Sequence of chain 1.I:
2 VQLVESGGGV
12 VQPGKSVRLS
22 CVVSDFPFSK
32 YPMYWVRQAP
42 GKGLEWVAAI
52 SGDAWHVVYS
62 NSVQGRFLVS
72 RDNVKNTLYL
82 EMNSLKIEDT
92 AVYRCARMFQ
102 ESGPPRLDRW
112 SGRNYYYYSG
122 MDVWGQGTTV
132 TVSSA

Sequence of chain 1.J:
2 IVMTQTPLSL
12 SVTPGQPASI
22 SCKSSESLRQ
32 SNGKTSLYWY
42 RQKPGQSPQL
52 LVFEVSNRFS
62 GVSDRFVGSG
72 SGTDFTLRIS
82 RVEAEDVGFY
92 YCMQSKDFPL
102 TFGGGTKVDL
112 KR

Sequence of chain 1.E:
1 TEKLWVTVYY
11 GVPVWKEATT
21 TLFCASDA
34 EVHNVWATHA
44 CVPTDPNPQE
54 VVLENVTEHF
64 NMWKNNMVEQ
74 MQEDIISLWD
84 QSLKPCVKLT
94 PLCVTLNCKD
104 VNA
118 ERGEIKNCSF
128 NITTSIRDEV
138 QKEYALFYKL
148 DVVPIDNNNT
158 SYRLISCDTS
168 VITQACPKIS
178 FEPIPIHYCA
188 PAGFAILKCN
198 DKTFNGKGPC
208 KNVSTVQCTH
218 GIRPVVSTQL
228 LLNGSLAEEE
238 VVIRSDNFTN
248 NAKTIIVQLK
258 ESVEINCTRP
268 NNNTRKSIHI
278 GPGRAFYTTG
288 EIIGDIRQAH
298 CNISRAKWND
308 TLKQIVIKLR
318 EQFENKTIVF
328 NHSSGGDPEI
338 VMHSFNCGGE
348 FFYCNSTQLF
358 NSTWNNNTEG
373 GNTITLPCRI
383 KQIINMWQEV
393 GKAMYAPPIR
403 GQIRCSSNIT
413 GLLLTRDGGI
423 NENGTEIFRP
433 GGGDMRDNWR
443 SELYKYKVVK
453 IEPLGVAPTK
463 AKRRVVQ

Binding-site contacts:
Ligand atom C6 contacts residue ASN62 of chain 1.I at 4.2 Å.
Ligand atom O5 contacts residue ASN410 of chain 1.E at 2.0 Å (h-bond).
Ligand atom C1 contacts residue MAN4 of chain 1.XA at 4.2 Å.
Ligand atom O3 contacts residue MAN6 of chain 1.XA at 4.5 Å.
Ligand atom C7 contacts residue ASN410 of chain 1.E at 3.8 Å.
Ligand atom O6 contacts residue GLU261 of chain 1.E at 4.2 Å.
Ligand atom C6 contacts residue ASN410 of chain 1.E at 4.3 Å.
Ligand atom C1 contacts residue ASN410 of chain 1.E at 1.5 Å.
Ligand atom O5 contacts residue BMA3 of chain 1.XA at 4.4 Å.
Ligand atom N2 contacts residue ASN410 of chain 1.E at 2.5 Å (h-bond).
Ligand atom O5 contacts residue SER259 of chain 1.E at 3.7 Å.
Ligand atom O6 contacts residue ASN62 of chain 1.I at 4.3 Å.
Ligand atom C5 contacts residue ASN410 of chain 1.E at 3.4 Å.
Ligand atom C5 contacts residue ILE2 of chain 1.J at 4.1 Å (hydrophobic).
Ligand atom C1 contacts residue BMA3 of chain 1.XA at 4.1 Å.
Ligand atom O3 contacts residue ASN410 of chain 1.E at 4.3 Å.
Ligand atom C3 contacts residue ASN410 of chain 1.E at 3.5 Å.
Ligand atom O3 contacts residue MAN4 of chain 1.XA at 3.9 Å.
Ligand atom O2 contacts residue BMA3 of chain 1.XA at 2.5 Å.
Ligand atom O6 contacts residue SER259 of chain 1.E at 4.2 Å.
Ligand atom O4 contacts residue PHE99 of chain 1.J at 4.2 Å.
Ligand atom C6 contacts residue ILE2 of chain 1.J at 4.1 Å (hydrophobic).
Ligand atom C6 contacts residue SER259 of chain 1.E at 4.4 Å.
Ligand atom O6 contacts residue GLU27 of chain 1.J at 4.3 Å.
Ligand atom O6 contacts residue MAN4 of chain 1.XA at 4.3 Å.
Ligand atom O2 contacts residue MAN4 of chain 1.XA at 4.2 Å.
Ligand atom C2 contacts residue ASN410 of chain 1.E at 2.0 Å.
Ligand atom O5 contacts residue MAN4 of chain 1.XA at 3.9 Å.
Ligand atom C2 contacts residue BMA3 of chain 1.XA at 3.9 Å.
Ligand atom C4 contacts residue ASN410 of chain 1.E at 3.8 Å.
Ligand atom O7 contacts residue ASN410 of chain 1.E at 4.5 Å.
Ligand atom O3 contacts residue BMA3 of chain 1.XA at 4.3 Å.

This protein binds this small molecule.
Small molecule (SMILES): CC(=O)N[C@H]1[C@H](O[C@H]2[C@H](O)[C@@H](NC(C)=O)CO[C@@H]2CO)O[C@H](CO)[C@@H](O[C@@H]2O[C@H](CO[C@H]3O[C@H](CO[C@H]4O[C@H](CO)[C@@H](O)[C@H](O)[C@@H]4O)[C@@H](O)[C@H](O[C@H]4O[C@H](CO)[C@@H](O)[C@H](O)[C@@H]4O)[C@@H]3O)[C@@H](O)[C@H](O[C@H]3O[C@H](CO)[C@@H](O)[C@H](O)[C@@H]3O[C@H]3O[C@H](CO)[C@@H](O)[C@H](O)[C@@H]3O)[C@@H]2O)[C@@H]1O